Sequence of chain 1.C:
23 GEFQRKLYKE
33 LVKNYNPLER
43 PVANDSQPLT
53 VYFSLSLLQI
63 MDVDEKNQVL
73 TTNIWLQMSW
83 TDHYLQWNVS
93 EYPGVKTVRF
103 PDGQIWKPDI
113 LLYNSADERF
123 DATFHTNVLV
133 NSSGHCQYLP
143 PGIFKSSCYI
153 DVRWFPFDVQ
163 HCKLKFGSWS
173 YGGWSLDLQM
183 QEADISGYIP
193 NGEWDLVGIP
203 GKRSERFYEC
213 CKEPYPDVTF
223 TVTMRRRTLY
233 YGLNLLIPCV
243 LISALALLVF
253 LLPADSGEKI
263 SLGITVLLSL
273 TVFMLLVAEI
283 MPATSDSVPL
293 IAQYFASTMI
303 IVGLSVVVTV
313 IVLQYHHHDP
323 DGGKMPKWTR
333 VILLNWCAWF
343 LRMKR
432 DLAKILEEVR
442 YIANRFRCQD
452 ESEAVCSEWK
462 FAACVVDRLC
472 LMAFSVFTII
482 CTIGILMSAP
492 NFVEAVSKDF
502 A

This protein binds this small molecule.
Small molecule (SMILES): O=C(N[C@H]1CN2CCC1CC2)c1cc2cccc(Cl)c2s1

Binding-site contacts:
Ligand atom C10 contacts residue SER58 of chain 1.D at 3.4 Å.
Ligand atom C09 contacts residue SER58 of chain 1.D at 3.8 Å.
Ligand atom C18 contacts residue TYR115 of chain 1.C at 3.8 Å (hydrophobic).
Ligand atom C17 contacts residue TYR115 of chain 1.C at 3.5 Å (hydrophobic).
Ligand atom CL08 contacts residue ASP186 of chain 1.D at 3.8 Å.
Ligand atom C04 contacts residue LEU141 of chain 1.D at 3.6 Å (hydrophobic).
Ligand atom C15 contacts residue TYR217 of chain 1.C at 4.0 Å (hydrophobic).
Ligand atom C05 contacts residue SER58 of chain 1.D at 4.0 Å.
Ligand atom C11 contacts residue TRP77 of chain 1.D at 3.8 Å (hydrophobic).
Ligand atom C02 contacts residue LEU141 of chain 1.D at 3.7 Å (hydrophobic).
Ligand atom CL08 contacts residue SER56 of chain 1.D at 3.6 Å.
Ligand atom O01 contacts residue GLU211 of chain 1.C at 3.9 Å.
Ligand atom O01 contacts residue CYS212 of chain 1.C at 3.4 Å.
Ligand atom C04 contacts residue TRP77 of chain 1.D at 4.0 Å (hydrophobic).
Ligand atom S12 contacts residue CYS212 of chain 1.C at 3.7 Å.
Ligand atom C02 contacts residue CYS212 of chain 1.C at 3.9 Å (hydrophobic).
Ligand atom C21 contacts residue TRP171 of chain 1.C at 3.7 Å (hydrophobic).
Ligand atom C11 contacts residue GLN79 of chain 1.D at 3.9 Å.
Ligand atom C09 contacts residue SER56 of chain 1.D at 3.1 Å.
Ligand atom C10 contacts residue GLN79 of chain 1.D at 3.7 Å.
Ligand atom C09 contacts residue LEU57 of chain 1.D at 3.4 Å (hydrophobic).
Ligand atom C21 contacts residue TRP77 of chain 1.D at 3.8 Å (hydrophobic).
Ligand atom N13 contacts residue LEU141 of chain 1.D at 3.5 Å.
Ligand atom N13 contacts residue TRP77 of chain 1.D at 4.0 Å.
Ligand atom C09 contacts residue GLN79 of chain 1.D at 4.0 Å.
Ligand atom C10 contacts residue TRP77 of chain 1.D at 3.6 Å (hydrophobic).
Ligand atom C07 contacts residue SER56 of chain 1.D at 3.8 Å.
Ligand atom C10 contacts residue LEU78 of chain 1.D at 4.0 Å (hydrophobic).
Ligand atom C16 contacts residue TRP77 of chain 1.D at 3.8 Å (hydrophobic).
Ligand atom O01 contacts residue TYR210 of chain 1.C at 3.2 Å.
Ligand atom C11 contacts residue LEU78 of chain 1.D at 3.9 Å (hydrophobic).
Ligand atom C20 contacts residue TRP171 of chain 1.C at 3.4 Å (hydrophobic).
Ligand atom C17 contacts residue TYR210 of chain 1.C at 3.8 Å (hydrophobic).
Ligand atom C11 contacts residue SER58 of chain 1.D at 3.6 Å.
Ligand atom C03 contacts residue LEU141 of chain 1.D at 3.7 Å (hydrophobic).
Ligand atom C10 contacts residue LEU57 of chain 1.D at 3.4 Å (hydrophobic).
Ligand atom N19 contacts residue TRP171 of chain 1.C at 3.2 Å (h-bond).
Ligand atom C15 contacts residue LEU141 of chain 1.D at 3.9 Å (hydrophobic).
Ligand atom C18 contacts residue TYR217 of chain 1.C at 3.7 Å (hydrophobic).
Ligand atom C18 contacts residue TRP171 of chain 1.C at 3.7 Å (hydrophobic).

Sequence of chain 1.D:
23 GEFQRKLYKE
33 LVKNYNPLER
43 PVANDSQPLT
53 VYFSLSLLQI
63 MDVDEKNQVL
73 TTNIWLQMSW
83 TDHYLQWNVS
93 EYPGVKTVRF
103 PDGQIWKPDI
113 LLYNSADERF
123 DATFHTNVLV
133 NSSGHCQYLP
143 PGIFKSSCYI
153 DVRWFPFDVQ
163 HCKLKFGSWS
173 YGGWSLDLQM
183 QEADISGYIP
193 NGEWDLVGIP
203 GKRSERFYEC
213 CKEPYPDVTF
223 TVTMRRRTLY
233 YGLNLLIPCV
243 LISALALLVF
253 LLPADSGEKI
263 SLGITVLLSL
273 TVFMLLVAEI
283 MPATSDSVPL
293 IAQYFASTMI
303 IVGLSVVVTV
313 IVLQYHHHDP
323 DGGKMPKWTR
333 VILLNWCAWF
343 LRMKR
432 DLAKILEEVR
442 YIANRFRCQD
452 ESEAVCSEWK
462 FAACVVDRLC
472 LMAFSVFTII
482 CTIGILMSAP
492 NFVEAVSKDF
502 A